Sequence of chain 1.A:
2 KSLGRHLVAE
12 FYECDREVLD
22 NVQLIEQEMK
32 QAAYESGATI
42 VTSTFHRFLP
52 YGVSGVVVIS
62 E

Sequence of chain 1.B:
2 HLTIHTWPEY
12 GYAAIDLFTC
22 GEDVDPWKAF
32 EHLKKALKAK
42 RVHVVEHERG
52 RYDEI

Binding-site contacts:
Ligand atom C1' contacts residue TYR52 of chain 1.A at 3.0 Å (hydrophobic).
Ligand atom SD contacts residue THR7 of chain 1.B at 4.2 Å.
Ligand atom CG contacts residue SER55 of chain 1.A at 4.0 Å.
Ligand atom O3' contacts residue GLU10 of chain 1.B at 2.7 Å (salt-bridge).
Ligand atom C3' contacts residue GLU10 of chain 1.B at 3.5 Å.
Ligand atom C4' contacts residue TYR52 of chain 1.A at 3.8 Å (hydrophobic).
Ligand atom O3' contacts residue GLY53 of chain 1.A at 3.5 Å.
Ligand atom O3' contacts residue THR7 of chain 1.B at 3.8 Å.
Ligand atom CE contacts residue THR7 of chain 1.B at 3.7 Å.
Ligand atom CE contacts residue PHE49 of chain 1.A at 3.5 Å (hydrophobic).
Ligand atom C3' contacts residue THR7 of chain 1.B at 3.7 Å.
Ligand atom C4' contacts residue THR7 of chain 1.B at 3.2 Å.
Ligand atom C3' contacts residue TRP8 of chain 1.B at 3.4 Å (hydrophobic).
Ligand atom C2' contacts residue TRP8 of chain 1.B at 4.2 Å (hydrophobic).
Ligand atom SD contacts residue PHE49 of chain 1.A at 4.0 Å.
Ligand atom O3' contacts residue PRO9 of chain 1.B at 3.6 Å.
Ligand atom SD contacts residue SER55 of chain 1.A at 4.0 Å.
Ligand atom N9 contacts residue PHE49 of chain 1.A at 4.0 Å.
Ligand atom O2' contacts residue GLU10 of chain 1.B at 3.2 Å (salt-bridge).
Ligand atom C8 contacts residue LEU50 of chain 1.A at 3.2 Å (hydrophobic).
Ligand atom O4' contacts residue TYR52 of chain 1.A at 3.4 Å (h-bond).
Ligand atom O3' contacts residue TYR52 of chain 1.A at 2.8 Å (h-bond).
Ligand atom C4' contacts residue GLY53 of chain 1.A at 3.8 Å.
Ligand atom C8 contacts residue PHE49 of chain 1.A at 4.1 Å (hydrophobic).
Ligand atom N7 contacts residue LEU50 of chain 1.A at 3.6 Å (h-bond).
Ligand atom O4' contacts residue PHE49 of chain 1.A at 3.7 Å.
Ligand atom O4' contacts residue GLY53 of chain 1.A at 3.9 Å.
Ligand atom C5' contacts residue THR7 of chain 1.B at 3.4 Å.
Ligand atom CG contacts residue TRP8 of chain 1.B at 3.6 Å (hydrophobic).
Ligand atom C3' contacts residue TYR52 of chain 1.A at 3.6 Å (hydrophobic).
Ligand atom CE contacts residue VAL54 of chain 1.A at 3.8 Å (hydrophobic).
Ligand atom O2' contacts residue TYR52 of chain 1.A at 3.6 Å.
Ligand atom C4' contacts residue TRP8 of chain 1.B at 4.2 Å (hydrophobic).
Ligand atom C2' contacts residue TYR52 of chain 1.A at 3.7 Å (hydrophobic).
Ligand atom N9 contacts residue TYR52 of chain 1.A at 4.0 Å.
Ligand atom CE contacts residue SER55 of chain 1.A at 3.1 Å.
Ligand atom O3' contacts residue TRP8 of chain 1.B at 3.8 Å.
Ligand atom C2' contacts residue GLU10 of chain 1.B at 3.8 Å.
Ligand atom C5' contacts residue TRP8 of chain 1.B at 3.3 Å (hydrophobic).
Ligand atom C1' contacts residue PHE49 of chain 1.A at 4.0 Å (hydrophobic).

This protein binds this small molecule.
Small molecule (SMILES): C[SH](C)C[C@H]1O[C@@H](n2cnc3c(N)ncnc32)[C@H](O)[C@@H]1O